Sequence of chain 1.A:
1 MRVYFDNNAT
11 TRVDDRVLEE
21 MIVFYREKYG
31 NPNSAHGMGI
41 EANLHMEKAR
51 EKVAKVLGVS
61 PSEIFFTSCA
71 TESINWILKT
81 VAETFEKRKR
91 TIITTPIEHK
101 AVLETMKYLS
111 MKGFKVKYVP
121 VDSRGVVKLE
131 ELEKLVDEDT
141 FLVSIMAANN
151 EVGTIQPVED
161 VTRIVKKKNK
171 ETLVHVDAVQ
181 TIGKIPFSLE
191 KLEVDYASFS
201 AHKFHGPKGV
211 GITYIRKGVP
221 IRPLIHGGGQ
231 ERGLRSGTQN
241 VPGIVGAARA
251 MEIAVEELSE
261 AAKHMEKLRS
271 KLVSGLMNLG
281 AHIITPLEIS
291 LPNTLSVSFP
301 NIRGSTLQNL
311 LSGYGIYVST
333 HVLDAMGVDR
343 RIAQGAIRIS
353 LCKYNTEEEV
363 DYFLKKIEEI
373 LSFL

This protein binds this small molecule.
Small molecule (SMILES): N[C@@H](CS)C(=O)O

Binding-site contacts:
Ligand atom SG contacts residue PLP1 of chain 1.C at 4.1 Å.
Ligand atom C contacts residue ARG350 of chain 1.A at 3.2 Å.
Ligand atom N contacts residue ASN150 of chain 1.A at 2.4 Å (h-bond).
Ligand atom O contacts residue ARG350 of chain 1.A at 2.2 Å (salt-bridge).
Ligand atom N contacts residue HIS99 of chain 1.A at 3.4 Å (h-bond).
Ligand atom O contacts residue ASN150 of chain 1.A at 3.5 Å (h-bond).
Ligand atom C contacts residue ASN8 of chain 1.A at 3.6 Å.
Ligand atom N contacts residue ASN8 of chain 1.A at 4.3 Å.
Ligand atom CB contacts residue PLP1 of chain 1.C at 4.1 Å.
Ligand atom CB contacts residue ASN150 of chain 1.A at 4.2 Å.
Ligand atom CA contacts residue HIS99 of chain 1.A at 3.9 Å.
Ligand atom C contacts residue ALA9 of chain 1.A at 3.8 Å (hydrophobic).
Ligand atom CA contacts residue ARG350 of chain 1.A at 4.5 Å.
Ligand atom N contacts residue PLP1 of chain 1.C at 2.9 Å (h-bond).
Ligand atom CA contacts residue ASN150 of chain 1.A at 3.7 Å.
Ligand atom SG contacts residue HIS99 of chain 1.A at 3.7 Å.
Ligand atom CB contacts residue HIS99 of chain 1.A at 3.4 Å.
Ligand atom CA contacts residue ALA9 of chain 1.A at 4.4 Å (hydrophobic).
Ligand atom C contacts residue ASN150 of chain 1.A at 4.1 Å.
Ligand atom CA contacts residue ASN8 of chain 1.A at 4.0 Å.
Ligand atom O contacts residue ASN8 of chain 1.A at 4.1 Å.
Ligand atom CA contacts residue PLP1 of chain 1.C at 3.4 Å.